Sequence of chain 50.B:
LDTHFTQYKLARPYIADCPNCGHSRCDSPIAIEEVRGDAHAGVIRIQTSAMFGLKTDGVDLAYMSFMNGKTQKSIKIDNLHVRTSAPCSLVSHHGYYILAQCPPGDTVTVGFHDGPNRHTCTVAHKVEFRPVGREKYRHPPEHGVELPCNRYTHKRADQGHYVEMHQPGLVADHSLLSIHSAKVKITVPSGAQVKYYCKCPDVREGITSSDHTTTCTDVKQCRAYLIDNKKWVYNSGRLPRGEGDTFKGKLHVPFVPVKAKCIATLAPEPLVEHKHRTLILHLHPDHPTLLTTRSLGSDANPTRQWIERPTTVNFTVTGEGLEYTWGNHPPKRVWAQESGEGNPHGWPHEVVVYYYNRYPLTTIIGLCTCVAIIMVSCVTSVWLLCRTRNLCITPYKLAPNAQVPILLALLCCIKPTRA

Binding-site contacts:
Ligand atom C4 contacts residue LYS156 of chain 50.B at 4.0 Å.
Ligand atom O6B contacts residue ARG157 of chain 50.B at 3.3 Å (salt-bridge).
Ligand atom O6B contacts residue LYS156 of chain 50.B at 3.3 Å.
Ligand atom SAG contacts residue THR4 of chain 50.B at 3.9 Å.
Ligand atom C6 contacts residue HIS155 of chain 50.B at 3.4 Å.
Ligand atom O4 contacts residue SER93 of chain 50.B at 3.0 Å (h-bond).
Ligand atom C6 contacts residue HIS94 of chain 50.B at 3.9 Å.
Ligand atom OAF contacts residue THR4 of chain 50.B at 2.9 Å (h-bond).
Ligand atom O6A contacts residue LEU62 of chain 50.B at 3.4 Å.
Ligand atom O6B contacts residue LEU62 of chain 50.B at 4.0 Å.
Ligand atom SAG contacts residue ARG157 of chain 50.B at 3.6 Å (salt-bridge).
Ligand atom OAF contacts residue ALA158 of chain 50.B at 3.3 Å.
Ligand atom O6A contacts residue SER93 of chain 50.B at 3.2 Å.
Ligand atom OAH contacts residue THR4 of chain 50.B at 3.7 Å.
Ligand atom C3 contacts residue ALA158 of chain 50.B at 4.0 Å (hydrophobic).
Ligand atom C6 contacts residue LEU62 of chain 50.B at 3.5 Å (hydrophobic).
Ligand atom O3 contacts residue LYS156 of chain 50.B at 3.0 Å.
Ligand atom O5 contacts residue LYS156 of chain 50.B at 3.4 Å.
Ligand atom C2 contacts residue ALA158 of chain 50.B at 3.7 Å (hydrophobic).
Ligand atom O5B contacts residue LYS156 of chain 50.B at 3.3 Å.
Ligand atom OAF contacts residue ARG157 of chain 50.B at 2.8 Å (salt-bridge).
Ligand atom C5 contacts residue LEU62 of chain 50.B at 3.8 Å (hydrophobic).
Ligand atom O5 contacts residue ARG157 of chain 50.B at 3.8 Å.
Ligand atom O4 contacts residue HIS155 of chain 50.B at 3.5 Å (h-bond).
Ligand atom C6 contacts residue SER93 of chain 50.B at 4.0 Å.
Ligand atom O3 contacts residue ARG157 of chain 50.B at 3.3 Å (salt-bridge).
Ligand atom O6A contacts residue HIS94 of chain 50.B at 3.2 Å (h-bond).
Ligand atom O6A contacts residue HIS155 of chain 50.B at 3.8 Å.
Ligand atom OAH contacts residue ARG157 of chain 50.B at 3.1 Å (salt-bridge).
Ligand atom OAH contacts residue ASP3 of chain 50.B at 4.0 Å.
Ligand atom O3 contacts residue ALA158 of chain 50.B at 3.0 Å (h-bond).
Ligand atom O6B contacts residue HIS155 of chain 50.B at 3.3 Å (h-bond).
Ligand atom O4 contacts residue LYS156 of chain 50.B at 3.5 Å.
Ligand atom C5 contacts residue HIS155 of chain 50.B at 4.0 Å.
Ligand atom O6B contacts residue HIS94 of chain 50.B at 4.0 Å.
Ligand atom OBI contacts residue LYS156 of chain 50.B at 4.0 Å.
Ligand atom C3 contacts residue ARG157 of chain 50.B at 3.7 Å.
Ligand atom O5 contacts residue HIS155 of chain 50.B at 3.6 Å.
Ligand atom OAH contacts residue LEU2 of chain 50.B at 2.8 Å (h-bond).
Ligand atom C3 contacts residue LYS156 of chain 50.B at 4.0 Å.

The protein below binds the small molecule below.
Small molecule (SMILES): O=C(O)[C@@H]1O[C@H](O[C@H]2[C@@H](OS(=O)(=O)O)O[C@@H](O)[C@H](NS(=O)(=O)O)[C@H]2O)[C@@H](OS(=O)(=O)O)[C@H](O)[C@@H]1O